The small molecule below binds the protein below.
Small molecule (SMILES): NS(=O)(=O)c1cc2c(cc1Cl)N[C@H]([C@H]1C[C@H]3C=C[C@@H]1C3)NS2(=O)=O

Binding-site contacts:
Ligand atom C5 contacts residue LEU239 of chain 1.A at 3.2 Å (hydrophobic).
Ligand atom C1 contacts residue PRO105 of chain 1.A at 3.5 Å (hydrophobic).
Ligand atom C11 contacts residue MET107 of chain 1.A at 3.7 Å (hydrophobic).
Ligand atom N2 contacts residue PRO105 of chain 1.A at 3.9 Å.
Ligand atom O4 contacts residue LEU247 of chain 1.A at 4.1 Å.
Ligand atom C2 contacts residue LYS104 of chain 1.A at 4.0 Å.
Ligand atom C6 contacts residue SER242 of chain 1.A at 3.3 Å.
Ligand atom O2 contacts residue PRO105 of chain 1.A at 3.5 Å.
Ligand atom C10 contacts residue SER242 of chain 1.A at 3.6 Å.
Ligand atom C11 contacts residue PHE106 of chain 1.A at 4.0 Å (hydrophobic).
Ligand atom C13 contacts residue LEU247 of chain 1.A at 3.9 Å (hydrophobic).
Ligand atom C2 contacts residue PRO105 of chain 1.A at 3.9 Å (hydrophobic).
Ligand atom C12 contacts residue MET107 of chain 1.A at 4.2 Å (hydrophobic).
Ligand atom N1 contacts residue PRO105 of chain 1.A at 2.9 Å (h-bond).
Ligand atom C9 contacts residue PHE106 of chain 1.A at 4.2 Å (hydrophobic).
Ligand atom C14 contacts residue LEU247 of chain 1.A at 3.7 Å (hydrophobic).
Ligand atom O3 contacts residue MET107 of chain 1.A at 3.4 Å.
Ligand atom C8 contacts residue SER242 of chain 1.A at 3.9 Å.
Ligand atom C13 contacts residue PHE106 of chain 1.A at 4.0 Å (hydrophobic).
Ligand atom O1 contacts residue SER108 of chain 1.A at 3.2 Å (h-bond).
Ligand atom O2 contacts residue SER108 of chain 1.A at 2.7 Å (h-bond).
Ligand atom CL contacts residue ASP248 of chain 1.A at 3.0 Å.
Ligand atom O3 contacts residue SER108 of chain 1.A at 3.1 Å (h-bond).
Ligand atom C9 contacts residue SER108 of chain 1.A at 3.9 Å.
Ligand atom C7 contacts residue LEU239 of chain 1.A at 3.4 Å (hydrophobic).
Ligand atom CL contacts residue LEU247 of chain 1.A at 3.3 Å.
Ligand atom N2 contacts residue SER242 of chain 1.A at 3.0 Å (h-bond).
Ligand atom C7 contacts residue LYS104 of chain 1.A at 3.5 Å.
Ligand atom C6 contacts residue LEU239 of chain 1.A at 3.6 Å (hydrophobic).
Ligand atom C14 contacts residue PHE106 of chain 1.A at 4.2 Å (hydrophobic).
Ligand atom C12 contacts residue PHE106 of chain 1.A at 3.9 Å (hydrophobic).
Ligand atom O4 contacts residue LYS251 of chain 1.A at 3.6 Å.
Ligand atom O3 contacts residue LYS251 of chain 1.A at 4.2 Å.
Ligand atom C8 contacts residue PRO105 of chain 1.A at 3.5 Å (hydrophobic).
Ligand atom S1 contacts residue PRO105 of chain 1.A at 4.0 Å.
Ligand atom C11 contacts residue SER108 of chain 1.A at 3.4 Å.
Ligand atom S1 contacts residue SER108 of chain 1.A at 3.3 Å (h-bond).
Ligand atom C1 contacts residue SER242 of chain 1.A at 3.9 Å.
Ligand atom O2 contacts residue MET107 of chain 1.A at 3.5 Å.
Ligand atom C14 contacts residue SER242 of chain 1.A at 3.4 Å.

Sequence of chain 1.A:
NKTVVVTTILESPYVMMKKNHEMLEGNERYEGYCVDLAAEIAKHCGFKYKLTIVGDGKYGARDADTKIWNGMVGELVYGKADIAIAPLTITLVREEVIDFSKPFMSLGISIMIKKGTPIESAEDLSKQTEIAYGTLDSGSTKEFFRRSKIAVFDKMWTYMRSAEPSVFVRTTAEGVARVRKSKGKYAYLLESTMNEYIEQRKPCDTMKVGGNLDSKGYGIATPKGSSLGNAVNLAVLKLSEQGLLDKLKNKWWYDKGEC